Sequence of chain 1.A:
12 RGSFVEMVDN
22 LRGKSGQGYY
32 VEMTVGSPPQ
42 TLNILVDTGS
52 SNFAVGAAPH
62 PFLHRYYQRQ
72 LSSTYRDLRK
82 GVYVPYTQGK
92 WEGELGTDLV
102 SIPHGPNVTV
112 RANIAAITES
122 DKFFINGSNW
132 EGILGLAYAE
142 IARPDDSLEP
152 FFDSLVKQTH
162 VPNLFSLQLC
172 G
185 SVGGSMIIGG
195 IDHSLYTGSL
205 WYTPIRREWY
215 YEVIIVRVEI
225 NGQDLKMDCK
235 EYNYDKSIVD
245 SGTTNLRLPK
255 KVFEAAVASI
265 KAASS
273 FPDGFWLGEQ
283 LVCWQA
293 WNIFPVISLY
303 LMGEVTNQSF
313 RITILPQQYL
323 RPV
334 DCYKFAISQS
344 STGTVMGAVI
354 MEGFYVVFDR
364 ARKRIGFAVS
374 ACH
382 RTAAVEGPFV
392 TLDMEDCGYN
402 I

A protein and the small-molecule ligand that binds it are described below.
Small molecule (SMILES): C[C@@H](N)Cc1ccc(O)cc1

Binding-site contacts:
Ligand atom C5 contacts residue TRP131 of chain 1.A at 4.2 Å (hydrophobic).
Ligand atom C9 contacts residue ASP48 of chain 1.A at 3.5 Å.
Ligand atom O11 contacts residue LYS123 of chain 1.A at 4.0 Å.
Ligand atom C9 contacts residue ILE134 of chain 1.A at 4.2 Å (hydrophobic).
Ligand atom C8 contacts residue PHE124 of chain 1.A at 3.4 Å (hydrophobic).
Ligand atom N10 contacts residue ASP48 of chain 1.A at 2.8 Å (salt-bridge).
Ligand atom C9 contacts residue GLY246 of chain 1.A at 3.4 Å.
Ligand atom C4 contacts residue TYR87 of chain 1.A at 4.3 Å (hydrophobic).
Ligand atom C2 contacts residue PHE124 of chain 1.A at 3.7 Å (hydrophobic).
Ligand atom C5 contacts residue PHE124 of chain 1.A at 3.4 Å (hydrophobic).
Ligand atom O11 contacts residue ILE126 of chain 1.A at 3.6 Å.
Ligand atom C8 contacts residue LYS123 of chain 1.A at 4.4 Å.
Ligand atom C2 contacts residue TYR87 of chain 1.A at 4.2 Å (hydrophobic).
Ligand atom O11 contacts residue PHE124 of chain 1.A at 2.6 Å (h-bond).
Ligand atom N10 contacts residue ILE134 of chain 1.A at 4.0 Å.
Ligand atom C9 contacts residue LEU46 of chain 1.A at 3.9 Å (hydrophobic).
Ligand atom C8 contacts residue TRP131 of chain 1.A at 4.3 Å (hydrophobic).
Ligand atom C7 contacts residue ILE134 of chain 1.A at 3.7 Å (hydrophobic).
Ligand atom C7 contacts residue ASP48 of chain 1.A at 3.5 Å.
Ligand atom N10 contacts residue SER51 of chain 1.A at 4.2 Å.
Ligand atom O11 contacts residue TRP131 of chain 1.A at 4.1 Å.